Binding-site contacts:
Ligand atom C4 contacts residue ASN76 of chain 1.B at 4.3 Å.
Ligand atom C8 contacts residue VAL160 of chain 1.B at 4.2 Å (hydrophobic).
Ligand atom O6 contacts residue THR222 of chain 1.B at 4.0 Å.
Ligand atom N2 contacts residue GLY158 of chain 1.B at 3.8 Å.
Ligand atom C5 contacts residue ASN76 of chain 1.B at 3.8 Å.
Ligand atom C8 contacts residue GLY158 of chain 1.B at 4.4 Å.
Ligand atom N2 contacts residue ASN76 of chain 1.B at 3.0 Å (h-bond).
Ligand atom C2 contacts residue ASN76 of chain 1.B at 2.5 Å.
Ligand atom C1 contacts residue ASN76 of chain 1.B at 1.5 Å.
Ligand atom C6 contacts residue THR78 of chain 1.B at 4.3 Å.
Ligand atom C6 contacts residue THR222 of chain 1.B at 3.7 Å.
Ligand atom O5 contacts residue ASN76 of chain 1.B at 2.4 Å (h-bond).
Ligand atom C6 contacts residue GLU224 of chain 1.B at 3.4 Å.
Ligand atom C1 contacts residue GLU224 of chain 1.B at 4.4 Å.
Ligand atom O7 contacts residue ASN76 of chain 1.B at 3.6 Å (h-bond).
Ligand atom C7 contacts residue GLY158 of chain 1.B at 4.5 Å.
Ligand atom C1 contacts residue THR78 of chain 1.B at 4.0 Å.
Ligand atom O6 contacts residue GLU224 of chain 1.B at 2.4 Å (salt-bridge).
Ligand atom C7 contacts residue ASN76 of chain 1.B at 3.5 Å.
Ligand atom O5 contacts residue GLU224 of chain 1.B at 3.5 Å (salt-bridge).
Ligand atom C5 contacts residue THR222 of chain 1.B at 4.5 Å.
Ligand atom O6 contacts residue LYS26 of chain 1.B at 3.9 Å.
Ligand atom C5 contacts residue GLU224 of chain 1.B at 4.0 Å.
Ligand atom C1 contacts residue GLY158 of chain 1.B at 4.3 Å.
Ligand atom O5 contacts residue THR78 of chain 1.B at 3.9 Å.
Ligand atom C5 contacts residue THR78 of chain 1.B at 3.8 Å.
Ligand atom O5 contacts residue THR222 of chain 1.B at 4.2 Å.
Ligand atom C8 contacts residue THR78 of chain 1.B at 4.3 Å.
Ligand atom C3 contacts residue ASN76 of chain 1.B at 3.9 Å.

Sequence of chain 1.B:
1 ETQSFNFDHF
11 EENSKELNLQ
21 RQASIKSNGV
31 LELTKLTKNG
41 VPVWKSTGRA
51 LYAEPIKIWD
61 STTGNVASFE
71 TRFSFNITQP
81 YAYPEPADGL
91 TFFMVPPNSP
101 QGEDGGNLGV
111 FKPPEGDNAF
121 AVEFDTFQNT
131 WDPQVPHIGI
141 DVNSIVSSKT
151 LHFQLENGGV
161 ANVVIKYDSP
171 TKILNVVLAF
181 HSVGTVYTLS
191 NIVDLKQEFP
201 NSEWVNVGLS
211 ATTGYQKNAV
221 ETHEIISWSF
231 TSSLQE

This protein binds this small molecule.
Small molecule (SMILES): CC(=O)N[C@H]1[C@H](O[C@H]2[C@H](O)[C@@H](NC(C)=O)CO[C@@H]2CO)O[C@H](CO)[C@@H](O)[C@@H]1O